A protein and the small-molecule ligand that binds it are described below.
Small molecule (SMILES): CC(=O)N[C@@H]1[C@@H](O)[C@H](O)[C@@H](CO)O[C@H]1O

Binding-site contacts:
Ligand atom N2 contacts residue ASN18 of chain 1.B at 3.5 Å (h-bond).
Ligand atom C6 contacts residue ASN18 of chain 1.B at 3.5 Å.
Ligand atom C2 contacts residue ASN18 of chain 1.B at 2.7 Å.
Ligand atom C6 contacts residue SER94 of chain 1.B at 3.3 Å.
Ligand atom C3 contacts residue ASN18 of chain 1.B at 3.9 Å.
Ligand atom O6 contacts residue SER94 of chain 1.B at 2.7 Å (h-bond).
Ligand atom O5 contacts residue ASN18 of chain 1.B at 2.3 Å (h-bond).
Ligand atom C7 contacts residue GLU96 of chain 1.B at 3.8 Å.
Ligand atom O5 contacts residue SER94 of chain 1.B at 4.1 Å.
Ligand atom C7 contacts residue ASN18 of chain 1.B at 3.7 Å.
Ligand atom O7 contacts residue ASN18 of chain 1.B at 3.2 Å (h-bond).
Ligand atom N2 contacts residue GLU96 of chain 1.B at 4.1 Å.
Ligand atom C8 contacts residue GLU96 of chain 1.B at 3.2 Å.
Ligand atom C5 contacts residue ASN18 of chain 1.B at 3.2 Å.
Ligand atom C5 contacts residue SER94 of chain 1.B at 4.1 Å.
Ligand atom O6 contacts residue ASN18 of chain 1.B at 2.7 Å (h-bond).
Ligand atom C4 contacts residue ASN18 of chain 1.B at 3.9 Å.
Ligand atom C1 contacts residue ASN18 of chain 1.B at 1.4 Å.

Sequence of chain 1.B:
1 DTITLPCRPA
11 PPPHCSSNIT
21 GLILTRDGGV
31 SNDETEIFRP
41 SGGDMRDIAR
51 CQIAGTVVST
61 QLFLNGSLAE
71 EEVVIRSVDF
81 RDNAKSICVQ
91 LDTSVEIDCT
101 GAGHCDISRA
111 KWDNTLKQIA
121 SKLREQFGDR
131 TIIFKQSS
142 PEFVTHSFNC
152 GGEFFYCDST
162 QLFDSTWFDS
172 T